Sequence of chain 46.F:
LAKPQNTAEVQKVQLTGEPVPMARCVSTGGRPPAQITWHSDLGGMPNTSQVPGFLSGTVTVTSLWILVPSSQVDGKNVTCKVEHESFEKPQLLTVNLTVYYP

The protein below binds the small molecule below.
Small molecule (SMILES): CC(=O)N[C@H]1[C@H](O[C@H]2[C@H](O)[C@@H](NC(C)=O)CO[C@@H]2CO)O[C@H](CO)[C@@H](O)[C@@H]1O

Binding-site contacts:
Ligand atom C1 contacts residue ASN47 of chain 46.F at 1.4 Å.
Ligand atom O5 contacts residue ASN47 of chain 46.F at 2.2 Å (h-bond).
Ligand atom C2 contacts residue ASN47 of chain 46.F at 2.6 Å.
Ligand atom C3 contacts residue ASN47 of chain 46.F at 3.9 Å.
Ligand atom C7 contacts residue ASN47 of chain 46.F at 3.8 Å.
Ligand atom N2 contacts residue ASN47 of chain 46.F at 3.2 Å (h-bond).
Ligand atom C5 contacts residue ASN47 of chain 46.F at 3.4 Å.
Ligand atom C6 contacts residue ASN47 of chain 46.F at 4.0 Å.
Ligand atom O7 contacts residue ASN47 of chain 46.F at 3.9 Å.
Ligand atom C4 contacts residue ASN47 of chain 46.F at 4.2 Å.